Binding-site contacts:
Ligand atom PB contacts residue MG1 of chain 1.H at 3.4 Å.
Ligand atom C6 contacts residue ASP128 of chain 1.B at 3.4 Å.
Ligand atom O3G contacts residue MG1 of chain 1.H at 3.4 Å.
Ligand atom O1B contacts residue LYS21 of chain 1.B at 2.9 Å (salt-bridge).
Ligand atom N1 contacts residue ASP128 of chain 1.B at 2.7 Å (salt-bridge).
Ligand atom O2B contacts residue THR22 of chain 1.B at 2.6 Å (h-bond).
Ligand atom PA contacts residue SER23 of chain 1.B at 3.5 Å.
Ligand atom O1B contacts residue GLY18 of chain 1.B at 3.5 Å (h-bond).
Ligand atom O3' contacts residue ASN35 of chain 1.B at 3.1 Å (h-bond).
Ligand atom O1A contacts residue THR22 of chain 1.B at 3.3 Å (h-bond).
Ligand atom O6 contacts residue LYS157 of chain 1.B at 3.5 Å (salt-bridge).
Ligand atom PG contacts residue MG1 of chain 1.H at 3.0 Å.
Ligand atom C6 contacts residue LYS126 of chain 1.B at 3.5 Å.
Ligand atom O2' contacts residue PHE33 of chain 1.B at 3.3 Å.
Ligand atom O2G contacts residue THR22 of chain 1.B at 3.3 Å (h-bond).
Ligand atom O4' contacts residue LYS126 of chain 1.B at 3.5 Å (salt-bridge).
Ligand atom O1A contacts residue GLY20 of chain 1.B at 3.1 Å.
Ligand atom O2' contacts residue SER34 of chain 1.B at 3.4 Å (h-bond).
Ligand atom O6 contacts residue ALA156 of chain 1.B at 2.8 Å (h-bond).
Ligand atom O2G contacts residue MG1 of chain 1.H at 1.9 Å.
Ligand atom O3A contacts residue GLY20 of chain 1.B at 3.2 Å (h-bond).
Ligand atom O5' contacts residue SER23 of chain 1.B at 3.3 Å (h-bond).
Ligand atom O1B contacts residue VAL19 of chain 1.B at 3.4 Å (h-bond).
Ligand atom O6 contacts residue ASP128 of chain 1.B at 3.2 Å (salt-bridge).
Ligand atom C8 contacts residue SER23 of chain 1.B at 3.4 Å.
Ligand atom O1G contacts residue SER17 of chain 1.B at 3.2 Å (h-bond).
Ligand atom N2 contacts residue ASP128 of chain 1.B at 3.1 Å (salt-bridge).
Ligand atom O1B contacts residue GLY20 of chain 1.B at 3.0 Å (h-bond).
Ligand atom O6 contacts residue SER155 of chain 1.B at 3.5 Å.
Ligand atom O2A contacts residue TYR37 of chain 1.B at 3.1 Å.
Ligand atom O1G contacts residue TYR37 of chain 1.B at 2.5 Å (h-bond).
Ligand atom N3B contacts residue GLY18 of chain 1.B at 3.0 Å (h-bond).
Ligand atom N2 contacts residue PHE129 of chain 1.B at 3.1 Å.
Ligand atom O3G contacts residue GLY66 of chain 1.B at 2.9 Å (h-bond).
Ligand atom C5' contacts residue TYR37 of chain 1.B at 3.5 Å (hydrophobic).
Ligand atom O1A contacts residue SER23 of chain 1.B at 2.5 Å (h-bond).
Ligand atom N7 contacts residue ASN125 of chain 1.B at 3.1 Å (h-bond).
Ligand atom O2G contacts residue THR40 of chain 1.B at 2.7 Å (h-bond).
Ligand atom O3G contacts residue LYS21 of chain 1.B at 2.9 Å (salt-bridge).
Ligand atom O2B contacts residue MG1 of chain 1.H at 2.3 Å.

Sequence of chain 1.B:
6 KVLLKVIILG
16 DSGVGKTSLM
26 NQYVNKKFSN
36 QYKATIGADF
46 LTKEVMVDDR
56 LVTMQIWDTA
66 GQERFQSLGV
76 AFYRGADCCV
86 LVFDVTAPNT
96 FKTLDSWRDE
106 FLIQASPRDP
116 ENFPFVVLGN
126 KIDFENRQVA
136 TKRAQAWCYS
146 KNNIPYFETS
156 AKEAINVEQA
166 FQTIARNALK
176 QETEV

A small-molecule ligand and the protein it binds are described below.
Small molecule (SMILES): Nc1nc2c(ncn2[C@@H]2O[C@H](CO[P](=O)(O)O[P](=O)(O)NP(=O)(O)O)[C@@H](O)[C@H]2O)c(=O)[nH]1